Binding-site contacts:
Ligand atom O5 contacts residue TYR234 of chain 3.A at 3.4 Å.
Ligand atom O5 contacts residue GLU231 of chain 3.A at 4.3 Å.
Ligand atom C7 contacts residue ASN230 of chain 3.A at 3.7 Å.
Ligand atom N2 contacts residue ASN230 of chain 3.A at 2.9 Å (h-bond).
Ligand atom O7 contacts residue LEU227 of chain 3.A at 3.7 Å.
Ligand atom C4 contacts residue ASN230 of chain 3.A at 4.2 Å.
Ligand atom C5 contacts residue TYR234 of chain 3.A at 3.6 Å (hydrophobic).
Ligand atom C3 contacts residue ASN230 of chain 3.A at 3.8 Å.
Ligand atom C1 contacts residue TYR234 of chain 3.A at 3.8 Å (hydrophobic).
Ligand atom C1 contacts residue ASN230 of chain 3.A at 1.4 Å.
Ligand atom C6 contacts residue TYR234 of chain 3.A at 3.5 Å (hydrophobic).
Ligand atom C8 contacts residue THR190 of chain 3.A at 3.4 Å.
Ligand atom O7 contacts residue ASN230 of chain 3.A at 4.1 Å.
Ligand atom O7 contacts residue THR189 of chain 3.A at 4.4 Å.
Ligand atom O5 contacts residue ASN230 of chain 3.A at 2.4 Å (h-bond).
Ligand atom C5 contacts residue ASN230 of chain 3.A at 3.7 Å.
Ligand atom C8 contacts residue LEU227 of chain 3.A at 4.1 Å (hydrophobic).
Ligand atom C2 contacts residue ASN230 of chain 3.A at 2.4 Å.
Ligand atom C7 contacts residue LEU227 of chain 3.A at 4.2 Å (hydrophobic).

Sequence of chain 3.A:
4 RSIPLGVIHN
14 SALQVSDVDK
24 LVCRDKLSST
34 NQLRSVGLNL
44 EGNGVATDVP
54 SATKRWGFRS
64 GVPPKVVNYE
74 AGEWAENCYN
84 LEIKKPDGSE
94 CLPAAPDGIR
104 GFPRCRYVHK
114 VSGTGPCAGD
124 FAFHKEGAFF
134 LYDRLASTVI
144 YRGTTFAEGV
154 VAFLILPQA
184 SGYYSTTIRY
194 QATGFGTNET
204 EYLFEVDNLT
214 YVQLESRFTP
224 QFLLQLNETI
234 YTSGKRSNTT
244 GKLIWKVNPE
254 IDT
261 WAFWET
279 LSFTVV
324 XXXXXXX

A protein and the small-molecule ligand that binds it are described below.
Small molecule (SMILES): CC(=O)N[C@@H]1[C@@H](O)[C@H](O)[C@@H](CO)O[C@H]1O